Sequence of chain 1.C:
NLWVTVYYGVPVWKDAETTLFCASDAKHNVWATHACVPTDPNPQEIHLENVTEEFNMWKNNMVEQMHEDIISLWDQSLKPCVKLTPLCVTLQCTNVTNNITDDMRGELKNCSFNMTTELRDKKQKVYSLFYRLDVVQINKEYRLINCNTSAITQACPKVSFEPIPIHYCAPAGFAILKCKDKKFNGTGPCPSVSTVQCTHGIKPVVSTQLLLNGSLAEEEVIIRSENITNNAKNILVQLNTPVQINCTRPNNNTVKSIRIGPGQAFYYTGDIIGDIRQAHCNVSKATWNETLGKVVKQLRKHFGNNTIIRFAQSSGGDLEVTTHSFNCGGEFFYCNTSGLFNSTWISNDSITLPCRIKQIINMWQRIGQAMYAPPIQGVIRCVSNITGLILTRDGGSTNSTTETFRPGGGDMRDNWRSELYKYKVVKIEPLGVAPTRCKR

This small molecule binds to this protein.
Small molecule (SMILES): CC(=O)N[C@@H]1[C@@H](O)[C@H](O)[C@@H](CO)O[C@H]1O

Binding-site contacts:
Ligand atom C2 contacts residue ASN105 of chain 1.C at 2.6 Å.
Ligand atom N2 contacts residue ASN105 of chain 1.C at 3.0 Å (h-bond).
Ligand atom C8 contacts residue ASP292 of chain 1.C at 3.5 Å.
Ligand atom C7 contacts residue ASN105 of chain 1.C at 4.0 Å.
Ligand atom C7 contacts residue ASP292 of chain 1.C at 4.3 Å.
Ligand atom C3 contacts residue ASN105 of chain 1.C at 3.9 Å.
Ligand atom O7 contacts residue ASN105 of chain 1.C at 4.2 Å.
Ligand atom C8 contacts residue GLY291 of chain 1.C at 4.3 Å.
Ligand atom C4 contacts residue ASN105 of chain 1.C at 4.3 Å.
Ligand atom C1 contacts residue ASN105 of chain 1.C at 1.5 Å.
Ligand atom O5 contacts residue ASN105 of chain 1.C at 2.4 Å (h-bond).
Ligand atom C5 contacts residue ASN105 of chain 1.C at 3.8 Å.
Ligand atom O5 contacts residue ASN104 of chain 1.C at 4.4 Å.